Sequence of chain 1.D:
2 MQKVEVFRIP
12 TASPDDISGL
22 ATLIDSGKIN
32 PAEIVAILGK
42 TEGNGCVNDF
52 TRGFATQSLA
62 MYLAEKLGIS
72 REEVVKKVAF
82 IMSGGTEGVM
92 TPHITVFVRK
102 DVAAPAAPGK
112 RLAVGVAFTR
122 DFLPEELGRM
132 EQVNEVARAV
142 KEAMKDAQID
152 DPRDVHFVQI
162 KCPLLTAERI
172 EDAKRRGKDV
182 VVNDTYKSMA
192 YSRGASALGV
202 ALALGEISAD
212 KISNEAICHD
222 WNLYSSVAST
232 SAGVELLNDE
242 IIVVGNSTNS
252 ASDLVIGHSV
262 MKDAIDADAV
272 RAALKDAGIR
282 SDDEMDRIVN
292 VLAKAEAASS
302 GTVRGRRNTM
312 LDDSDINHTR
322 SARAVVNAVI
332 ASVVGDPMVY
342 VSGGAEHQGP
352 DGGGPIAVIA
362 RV

This protein binds this small molecule.
Small molecule (SMILES): OCCCO

Binding-site contacts:
Ligand atom C1 contacts residue ARG53 of chain 1.D at 4.1 Å.
Ligand atom O1 contacts residue VAL48 of chain 1.D at 3.3 Å (h-bond).
Ligand atom C1 contacts residue ASP50 of chain 1.D at 3.6 Å.
Ligand atom O1 contacts residue ASN49 of chain 1.D at 4.2 Å.
Ligand atom O3 contacts residue ARG53 of chain 1.D at 3.6 Å (salt-bridge).
Ligand atom O3 contacts residue VAL48 of chain 1.D at 4.2 Å.
Ligand atom O1 contacts residue PHE51 of chain 1.D at 3.6 Å.
Ligand atom C1 contacts residue PHE51 of chain 1.D at 3.5 Å (hydrophobic).
Ligand atom C2 contacts residue VAL48 of chain 1.D at 4.5 Å (hydrophobic).
Ligand atom C2 contacts residue ASP50 of chain 1.D at 3.6 Å.
Ligand atom C1 contacts residue VAL48 of chain 1.D at 3.1 Å (hydrophobic).
Ligand atom C1 contacts residue ASN49 of chain 1.D at 4.0 Å.
Ligand atom C2 contacts residue PHE51 of chain 1.D at 3.6 Å (hydrophobic).